Sequence of chain 1.A:
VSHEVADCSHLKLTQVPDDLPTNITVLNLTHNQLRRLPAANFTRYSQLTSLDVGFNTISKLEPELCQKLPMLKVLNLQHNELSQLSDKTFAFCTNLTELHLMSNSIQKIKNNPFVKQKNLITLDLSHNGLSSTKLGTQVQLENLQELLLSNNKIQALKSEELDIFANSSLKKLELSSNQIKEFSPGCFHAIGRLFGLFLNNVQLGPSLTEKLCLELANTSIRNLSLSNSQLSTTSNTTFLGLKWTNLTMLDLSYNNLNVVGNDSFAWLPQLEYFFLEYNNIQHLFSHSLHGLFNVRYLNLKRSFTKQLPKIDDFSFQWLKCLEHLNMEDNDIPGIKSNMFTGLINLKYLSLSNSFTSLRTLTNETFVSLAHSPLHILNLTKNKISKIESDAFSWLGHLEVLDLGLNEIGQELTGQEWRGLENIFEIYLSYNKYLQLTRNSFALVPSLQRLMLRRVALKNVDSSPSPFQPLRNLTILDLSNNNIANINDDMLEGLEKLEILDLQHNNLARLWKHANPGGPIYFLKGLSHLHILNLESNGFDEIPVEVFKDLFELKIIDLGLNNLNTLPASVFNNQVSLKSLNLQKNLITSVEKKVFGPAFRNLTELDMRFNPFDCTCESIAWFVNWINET

A small-molecule ligand and the protein it binds are described below.
Small molecule (SMILES): CC(=O)N[C@@H]1[C@@H](O)[C@H](O)[C@@H](CO)O[C@H]1O

Binding-site contacts:
Ligand atom O5 contacts residue ASN265 of chain 1.A at 2.3 Å (h-bond).
Ligand atom O5 contacts residue PHE288 of chain 1.A at 3.7 Å.
Ligand atom C1 contacts residue ASN265 of chain 1.A at 1.4 Å.
Ligand atom O7 contacts residue HIS290 of chain 1.A at 3.5 Å (h-bond).
Ligand atom C6 contacts residue ASN265 of chain 1.A at 4.2 Å.
Ligand atom C6 contacts residue PHE288 of chain 1.A at 4.3 Å (hydrophobic).
Ligand atom C4 contacts residue ASN265 of chain 1.A at 4.0 Å.
Ligand atom O6 contacts residue ASN265 of chain 1.A at 4.1 Å.
Ligand atom C5 contacts residue ASN265 of chain 1.A at 3.1 Å.
Ligand atom C1 contacts residue PHE288 of chain 1.A at 4.3 Å (hydrophobic).
Ligand atom C7 contacts residue HIS290 of chain 1.A at 3.6 Å.
Ligand atom C7 contacts residue ASN265 of chain 1.A at 4.3 Å.
Ligand atom O6 contacts residue PHE288 of chain 1.A at 4.2 Å.
Ligand atom C2 contacts residue HIS290 of chain 1.A at 4.5 Å.
Ligand atom C1 contacts residue HIS290 of chain 1.A at 4.3 Å.
Ligand atom C2 contacts residue SER289 of chain 1.A at 4.4 Å.
Ligand atom C8 contacts residue HIS290 of chain 1.A at 4.0 Å.
Ligand atom C2 contacts residue ASN265 of chain 1.A at 2.7 Å.
Ligand atom N2 contacts residue ASN265 of chain 1.A at 3.0 Å (h-bond).
Ligand atom O7 contacts residue SER289 of chain 1.A at 3.7 Å.
Ligand atom N2 contacts residue HIS290 of chain 1.A at 3.9 Å.
Ligand atom C3 contacts residue ASN265 of chain 1.A at 3.6 Å.